Binding-site contacts:
Ligand atom C5 contacts residue THR181 of chain 1.A at 4.0 Å.
Ligand atom O5 contacts residue GLU200 of chain 1.A at 3.6 Å.
Ligand atom C2 contacts residue ASN179 of chain 1.A at 2.5 Å.
Ligand atom C5 contacts residue ASN179 of chain 1.A at 3.6 Å.
Ligand atom C1 contacts residue GLU200 of chain 1.A at 4.4 Å.
Ligand atom O6 contacts residue THR181 of chain 1.A at 3.8 Å.
Ligand atom O5 contacts residue THR181 of chain 1.A at 3.8 Å.
Ligand atom O5 contacts residue ASN179 of chain 1.A at 2.4 Å (h-bond).
Ligand atom C6 contacts residue THR181 of chain 1.A at 4.5 Å.
Ligand atom C7 contacts residue VAL307 of chain 1.A at 4.4 Å (hydrophobic).
Ligand atom C8 contacts residue VAL307 of chain 1.A at 3.8 Å (hydrophobic).
Ligand atom C6 contacts residue GLU200 of chain 1.A at 3.8 Å.
Ligand atom N2 contacts residue ASN179 of chain 1.A at 2.9 Å (h-bond).
Ligand atom N2 contacts residue VAL307 of chain 1.A at 4.3 Å.
Ligand atom C1 contacts residue ASN179 of chain 1.A at 1.4 Å.
Ligand atom C6 contacts residue TYR198 of chain 1.A at 4.1 Å (hydrophobic).
Ligand atom O7 contacts residue ASN179 of chain 1.A at 3.7 Å.
Ligand atom C4 contacts residue ASN179 of chain 1.A at 4.2 Å.
Ligand atom C7 contacts residue ASN179 of chain 1.A at 3.5 Å.
Ligand atom O6 contacts residue GLU200 of chain 1.A at 3.2 Å (salt-bridge).
Ligand atom O6 contacts residue TYR198 of chain 1.A at 3.0 Å (h-bond).
Ligand atom C1 contacts residue THR181 of chain 1.A at 3.9 Å.
Ligand atom C1 contacts residue ASN305 of chain 1.A at 4.2 Å.
Ligand atom C3 contacts residue ASN179 of chain 1.A at 3.8 Å.

Sequence of chain 1.A:
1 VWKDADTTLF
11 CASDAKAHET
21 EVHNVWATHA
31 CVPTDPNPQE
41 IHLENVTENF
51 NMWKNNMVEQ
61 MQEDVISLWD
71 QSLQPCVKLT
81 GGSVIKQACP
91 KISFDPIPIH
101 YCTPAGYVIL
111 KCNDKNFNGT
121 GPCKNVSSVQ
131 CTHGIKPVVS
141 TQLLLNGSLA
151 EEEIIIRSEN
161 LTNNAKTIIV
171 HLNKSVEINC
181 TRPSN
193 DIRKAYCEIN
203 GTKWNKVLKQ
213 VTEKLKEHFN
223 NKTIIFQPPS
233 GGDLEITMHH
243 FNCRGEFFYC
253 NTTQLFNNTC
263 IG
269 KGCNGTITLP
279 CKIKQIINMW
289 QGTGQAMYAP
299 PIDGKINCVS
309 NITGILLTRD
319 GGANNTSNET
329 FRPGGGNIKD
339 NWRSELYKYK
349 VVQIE

The small molecule below binds the protein below.
Small molecule (SMILES): CC(=O)N[C@@H]1[C@@H](O)[C@H](O)[C@@H](CO)O[C@H]1O